Sequence of chain 3.A:
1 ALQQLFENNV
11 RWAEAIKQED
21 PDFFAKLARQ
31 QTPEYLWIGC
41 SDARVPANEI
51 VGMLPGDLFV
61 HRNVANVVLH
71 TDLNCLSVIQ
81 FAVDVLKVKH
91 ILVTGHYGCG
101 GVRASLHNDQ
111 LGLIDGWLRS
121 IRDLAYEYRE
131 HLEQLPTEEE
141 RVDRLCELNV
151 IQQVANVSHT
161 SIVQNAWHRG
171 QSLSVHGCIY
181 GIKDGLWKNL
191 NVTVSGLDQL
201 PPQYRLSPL

Sequence of chain 4.A:
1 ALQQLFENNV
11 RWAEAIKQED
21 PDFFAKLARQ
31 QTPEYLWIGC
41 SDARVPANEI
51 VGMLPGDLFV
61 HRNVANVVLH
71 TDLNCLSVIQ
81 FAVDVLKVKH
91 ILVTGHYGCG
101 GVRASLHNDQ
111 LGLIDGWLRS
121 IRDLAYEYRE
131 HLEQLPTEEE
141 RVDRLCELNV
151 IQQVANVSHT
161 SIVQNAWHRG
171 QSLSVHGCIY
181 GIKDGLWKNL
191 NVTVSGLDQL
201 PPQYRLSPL

The small molecule below binds the protein below.
Small molecule (SMILES): Cc1c[nH]cn1

Binding-site contacts:
Ligand atom C4 contacts residue CYS40 of chain 4.A at 3.7 Å (hydrophobic).
Ligand atom C4 contacts residue HIS96 of chain 4.A at 3.2 Å.
Ligand atom CE1 contacts residue GLN31 of chain 3.A at 4.1 Å.
Ligand atom C4 contacts residue GLY101 of chain 4.A at 4.3 Å.
Ligand atom NE2 contacts residue CYS40 of chain 4.A at 4.0 Å.
Ligand atom ND1 contacts residue PHE81 of chain 3.A at 3.8 Å.
Ligand atom NE2 contacts residue GLY101 of chain 4.A at 3.9 Å.
Ligand atom CG contacts residue GLN31 of chain 3.A at 4.1 Å.
Ligand atom C4 contacts residue GLN31 of chain 3.A at 4.3 Å.
Ligand atom CG contacts residue CYS99 of chain 4.A at 4.1 Å (hydrophobic).
Ligand atom CG contacts residue CYS40 of chain 4.A at 3.4 Å (hydrophobic).
Ligand atom ND1 contacts residue PHE59 of chain 3.A at 3.6 Å.
Ligand atom CD2 contacts residue ZN1 of chain 4.B at 3.2 Å.
Ligand atom CD2 contacts residue GLY100 of chain 4.A at 3.7 Å.
Ligand atom CG contacts residue ZN1 of chain 4.B at 2.8 Å.
Ligand atom C4 contacts residue ZN1 of chain 4.B at 2.2 Å.
Ligand atom ND1 contacts residue GLN31 of chain 3.A at 3.2 Å (h-bond).
Ligand atom CD2 contacts residue PHE81 of chain 3.A at 4.1 Å (hydrophobic).
Ligand atom ND1 contacts residue ASP42 of chain 4.A at 3.6 Å.
Ligand atom NE2 contacts residue VAL64 of chain 4.A at 3.6 Å.
Ligand atom CG contacts residue GLY100 of chain 4.A at 3.6 Å.
Ligand atom CE1 contacts residue PHE59 of chain 3.A at 3.3 Å (hydrophobic).
Ligand atom CG contacts residue HIS96 of chain 4.A at 4.3 Å.
Ligand atom CE1 contacts residue CYS40 of chain 4.A at 4.1 Å (hydrophobic).
Ligand atom ND1 contacts residue ZN1 of chain 4.B at 3.8 Å.
Ligand atom CE1 contacts residue PHE81 of chain 3.A at 3.2 Å (hydrophobic).
Ligand atom CD2 contacts residue CYS40 of chain 4.A at 3.5 Å (hydrophobic).
Ligand atom C4 contacts residue GLY100 of chain 4.A at 3.0 Å.
Ligand atom CD2 contacts residue GLY101 of chain 4.A at 3.1 Å.
Ligand atom C4 contacts residue CYS99 of chain 4.A at 3.5 Å (hydrophobic).
Ligand atom NE2 contacts residue PHE81 of chain 3.A at 3.5 Å.
Ligand atom CG contacts residue GLY101 of chain 4.A at 4.0 Å.
Ligand atom CG contacts residue ASP42 of chain 4.A at 3.8 Å.
Ligand atom NE2 contacts residue PHE59 of chain 3.A at 4.3 Å.
Ligand atom C4 contacts residue ASP42 of chain 4.A at 2.9 Å.
Ligand atom CD2 contacts residue VAL64 of chain 4.A at 4.2 Å (hydrophobic).
Ligand atom NE2 contacts residue ZN1 of chain 4.B at 4.2 Å.
Ligand atom ND1 contacts residue CYS40 of chain 4.A at 3.8 Å.
Ligand atom CD2 contacts residue CYS99 of chain 4.A at 3.8 Å (hydrophobic).
Ligand atom CD2 contacts residue ALA65 of chain 4.A at 4.4 Å (hydrophobic).